Binding-site contacts:
Ligand atom N9 contacts residue ASP102 of chain 1.A at 4.0 Å.
Ligand atom C5 contacts residue MET260 of chain 1.A at 3.8 Å (hydrophobic).
Ligand atom N1 contacts residue MET260 of chain 1.A at 3.8 Å.
Ligand atom N3 contacts residue MET260 of chain 1.A at 3.5 Å.
Ligand atom N2 contacts residue TYR106 of chain 1.A at 4.0 Å.
Ligand atom N2 contacts residue MET260 of chain 1.A at 4.0 Å.
Ligand atom C2 contacts residue ASP156 of chain 1.A at 3.8 Å.
Ligand atom N3 contacts residue TYR106 of chain 1.A at 3.5 Å.
Ligand atom C2 contacts residue TYR106 of chain 1.A at 3.7 Å (hydrophobic).
Ligand atom C4 contacts residue TYR106 of chain 1.A at 3.8 Å (hydrophobic).
Ligand atom N2 contacts residue SER103 of chain 1.A at 3.8 Å.
Ligand atom C6 contacts residue GLY229 of chain 1.A at 4.0 Å.
Ligand atom N9 contacts residue MET260 of chain 1.A at 3.7 Å.
Ligand atom C8 contacts residue MET260 of chain 1.A at 3.6 Å (hydrophobic).
Ligand atom C6 contacts residue GLY230 of chain 1.A at 4.1 Å.
Ligand atom O6 contacts residue GLY229 of chain 1.A at 3.2 Å.
Ligand atom C6 contacts residue ASP156 of chain 1.A at 3.9 Å.
Ligand atom C4 contacts residue ASP102 of chain 1.A at 3.7 Å.
Ligand atom O6 contacts residue GLN203 of chain 1.A at 3.2 Å (h-bond).
Ligand atom N2 contacts residue ASP102 of chain 1.A at 2.9 Å (salt-bridge).
Ligand atom O6 contacts residue ASP156 of chain 1.A at 3.9 Å.
Ligand atom O6 contacts residue GLY230 of chain 1.A at 3.0 Å (h-bond).
Ligand atom N2 contacts residue ASP156 of chain 1.A at 3.0 Å (salt-bridge).
Ligand atom N9 contacts residue GOL1 of chain 1.E at 2.9 Å (h-bond).
Ligand atom C6 contacts residue MET260 of chain 1.A at 4.0 Å (hydrophobic).
Ligand atom C4 contacts residue MET260 of chain 1.A at 3.8 Å (hydrophobic).
Ligand atom N1 contacts residue TYR106 of chain 1.A at 4.1 Å.
Ligand atom C6 contacts residue GLN203 of chain 1.A at 4.0 Å.
Ligand atom C8 contacts residue ALA232 of chain 1.A at 3.9 Å (hydrophobic).
Ligand atom N7 contacts residue MET260 of chain 1.A at 3.6 Å.
Ligand atom C8 contacts residue GLY261 of chain 1.A at 4.1 Å.
Ligand atom C2 contacts residue ASP102 of chain 1.A at 3.4 Å.
Ligand atom N7 contacts residue ALA232 of chain 1.A at 4.0 Å.
Ligand atom C2 contacts residue MET260 of chain 1.A at 3.7 Å (hydrophobic).
Ligand atom N3 contacts residue ASP102 of chain 1.A at 2.7 Å (salt-bridge).
Ligand atom C4 contacts residue GOL1 of chain 1.E at 3.9 Å.
Ligand atom N2 contacts residue ILE201 of chain 1.A at 3.8 Å.
Ligand atom N1 contacts residue GLN203 of chain 1.A at 4.1 Å.
Ligand atom C8 contacts residue GOL1 of chain 1.E at 3.6 Å.
Ligand atom N1 contacts residue ASP156 of chain 1.A at 3.1 Å (salt-bridge).

This small molecule binds to this protein.
Small molecule (SMILES): Nc1nc2[nH]cnc2c(=O)[nH]1

Sequence of chain 1.A:
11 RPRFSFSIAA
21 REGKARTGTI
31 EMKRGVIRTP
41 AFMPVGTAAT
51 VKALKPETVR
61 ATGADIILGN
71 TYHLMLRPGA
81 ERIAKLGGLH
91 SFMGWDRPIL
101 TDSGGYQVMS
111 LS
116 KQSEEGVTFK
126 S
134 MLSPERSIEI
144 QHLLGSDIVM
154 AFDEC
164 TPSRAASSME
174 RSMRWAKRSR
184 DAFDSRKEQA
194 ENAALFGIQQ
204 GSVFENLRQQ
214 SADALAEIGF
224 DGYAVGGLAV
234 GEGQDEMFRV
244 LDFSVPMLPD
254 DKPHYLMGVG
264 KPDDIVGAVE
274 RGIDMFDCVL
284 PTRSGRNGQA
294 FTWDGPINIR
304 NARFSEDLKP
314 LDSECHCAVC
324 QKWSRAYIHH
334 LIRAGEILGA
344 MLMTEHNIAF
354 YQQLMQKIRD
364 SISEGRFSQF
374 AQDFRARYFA